Sequence of chain 1.H:
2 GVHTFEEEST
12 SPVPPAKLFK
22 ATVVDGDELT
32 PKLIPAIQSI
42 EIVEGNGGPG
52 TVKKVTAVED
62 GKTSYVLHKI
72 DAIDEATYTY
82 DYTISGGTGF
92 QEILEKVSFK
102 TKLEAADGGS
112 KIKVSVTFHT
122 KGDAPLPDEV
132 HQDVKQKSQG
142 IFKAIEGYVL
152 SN

Binding-site contacts:
Ligand atom C1 contacts residue VAL115 of chain 1.H at 3.9 Å (hydrophobic).
Ligand atom S contacts residue GLN140 of chain 1.H at 3.6 Å.
Ligand atom C13 contacts residue LYS136 of chain 1.H at 3.5 Å.
Ligand atom C3 contacts residue PHE100 of chain 1.H at 3.6 Å (hydrophobic).
Ligand atom C11 contacts residue LYS136 of chain 1.H at 4.0 Å.
Ligand atom C8 contacts residue GLN140 of chain 1.H at 3.8 Å.
Ligand atom N contacts residue VAL115 of chain 1.H at 4.0 Å.
Ligand atom C13 contacts residue VAL117 of chain 1.H at 3.9 Å (hydrophobic).
Ligand atom O1 contacts residue GLU8 of chain 1.H at 3.1 Å.
Ligand atom C6 contacts residue SER139 of chain 1.H at 4.1 Å.
Ligand atom C12 contacts residue SER139 of chain 1.H at 3.9 Å.
Ligand atom C4 contacts residue SER139 of chain 1.H at 4.0 Å.
Ligand atom O2 contacts residue GLN140 of chain 1.H at 2.6 Å (h-bond).
Ligand atom C12 contacts residue LYS136 of chain 1.H at 3.7 Å.
Ligand atom O3 contacts residue GLN140 of chain 1.H at 3.3 Å (h-bond).
Ligand atom O3 contacts residue SER10 of chain 1.H at 3.8 Å.
Ligand atom C2 contacts residue PHE100 of chain 1.H at 3.7 Å (hydrophobic).
Ligand atom S contacts residue GLU8 of chain 1.H at 4.0 Å.
Ligand atom C14 contacts residue VAL117 of chain 1.H at 3.9 Å (hydrophobic).
Ligand atom C15 contacts residue VAL117 of chain 1.H at 3.8 Å (hydrophobic).
Ligand atom C15 contacts residue HIS132 of chain 1.H at 3.9 Å.
Ligand atom C6 contacts residue PHE143 of chain 1.H at 3.3 Å (hydrophobic).
Ligand atom C3 contacts residue TYR83 of chain 1.H at 3.7 Å (hydrophobic).
Ligand atom C14 contacts residue PHE119 of chain 1.H at 4.0 Å (hydrophobic).
Ligand atom C14 contacts residue LYS136 of chain 1.H at 3.8 Å.
Ligand atom C16 contacts residue VAL117 of chain 1.H at 3.7 Å (hydrophobic).
Ligand atom C15 contacts residue LYS136 of chain 1.H at 3.9 Å.
Ligand atom C16 contacts residue LYS136 of chain 1.H at 3.9 Å.
Ligand atom C3 contacts residue SER139 of chain 1.H at 3.7 Å.
Ligand atom C12 contacts residue VAL117 of chain 1.H at 3.8 Å (hydrophobic).
Ligand atom C7 contacts residue PHE143 of chain 1.H at 3.6 Å (hydrophobic).
Ligand atom C9 contacts residue GLN140 of chain 1.H at 3.7 Å.
Ligand atom C8 contacts residue SER10 of chain 1.H at 3.7 Å.
Ligand atom C2 contacts residue VAL115 of chain 1.H at 3.6 Å (hydrophobic).
Ligand atom C14 contacts residue HIS132 of chain 1.H at 3.9 Å.
Ligand atom C12 contacts residue PHE100 of chain 1.H at 4.1 Å (hydrophobic).
Ligand atom C10 contacts residue VAL115 of chain 1.H at 4.0 Å (hydrophobic).
Ligand atom C11 contacts residue VAL117 of chain 1.H at 3.7 Å (hydrophobic).
Ligand atom O2 contacts residue LYS136 of chain 1.H at 3.5 Å.
Ligand atom C2 contacts residue SER139 of chain 1.H at 3.7 Å.

The small molecule below binds the protein below.
Small molecule (SMILES): O=S(=O)(O)c1cccc2cccc(Nc3ccccc3)c12